Sequence of chain 1.E:
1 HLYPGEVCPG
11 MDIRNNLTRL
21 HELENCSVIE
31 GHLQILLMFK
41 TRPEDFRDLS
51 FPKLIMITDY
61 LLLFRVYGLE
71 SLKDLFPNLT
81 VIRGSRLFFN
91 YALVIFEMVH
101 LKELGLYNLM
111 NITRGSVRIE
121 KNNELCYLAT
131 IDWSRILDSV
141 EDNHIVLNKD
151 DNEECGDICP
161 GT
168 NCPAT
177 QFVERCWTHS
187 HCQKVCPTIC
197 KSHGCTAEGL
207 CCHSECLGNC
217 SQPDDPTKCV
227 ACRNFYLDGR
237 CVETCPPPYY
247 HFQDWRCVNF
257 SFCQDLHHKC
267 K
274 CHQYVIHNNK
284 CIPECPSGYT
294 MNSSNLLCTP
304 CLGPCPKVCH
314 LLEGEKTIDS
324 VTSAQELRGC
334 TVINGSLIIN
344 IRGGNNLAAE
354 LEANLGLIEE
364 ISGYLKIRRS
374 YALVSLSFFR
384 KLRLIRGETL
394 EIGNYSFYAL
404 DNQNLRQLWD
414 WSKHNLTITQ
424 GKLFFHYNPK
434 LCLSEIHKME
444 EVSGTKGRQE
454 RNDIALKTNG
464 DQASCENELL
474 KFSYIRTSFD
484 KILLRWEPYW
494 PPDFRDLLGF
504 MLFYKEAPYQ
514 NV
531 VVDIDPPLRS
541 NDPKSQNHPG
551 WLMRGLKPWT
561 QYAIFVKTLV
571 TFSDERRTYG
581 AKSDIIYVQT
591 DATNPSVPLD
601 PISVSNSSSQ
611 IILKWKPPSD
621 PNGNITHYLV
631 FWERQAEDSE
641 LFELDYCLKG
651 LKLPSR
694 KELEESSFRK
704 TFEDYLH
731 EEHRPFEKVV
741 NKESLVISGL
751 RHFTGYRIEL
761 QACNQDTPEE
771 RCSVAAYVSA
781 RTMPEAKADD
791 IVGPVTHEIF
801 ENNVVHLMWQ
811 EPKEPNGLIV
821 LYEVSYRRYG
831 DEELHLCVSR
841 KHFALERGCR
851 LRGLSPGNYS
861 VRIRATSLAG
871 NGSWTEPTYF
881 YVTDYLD

Binding-site contacts:
Ligand atom C1 contacts residue THR420 of chain 1.E at 4.3 Å.
Ligand atom O7 contacts residue ASN418 of chain 1.E at 3.3 Å (h-bond).
Ligand atom O6 contacts residue THR420 of chain 1.E at 3.9 Å.
Ligand atom N2 contacts residue ASN418 of chain 1.E at 2.9 Å (h-bond).
Ligand atom O5 contacts residue ASN418 of chain 1.E at 2.4 Å (h-bond).
Ligand atom C4 contacts residue ASN418 of chain 1.E at 4.2 Å.
Ligand atom C8 contacts residue ASN418 of chain 1.E at 4.4 Å.
Ligand atom O5 contacts residue THR420 of chain 1.E at 3.3 Å (h-bond).
Ligand atom C7 contacts residue ASN418 of chain 1.E at 3.3 Å.
Ligand atom C5 contacts residue THR420 of chain 1.E at 3.5 Å.
Ligand atom C2 contacts residue ASN418 of chain 1.E at 2.4 Å.
Ligand atom C6 contacts residue LEU387 of chain 1.E at 3.9 Å (hydrophobic).
Ligand atom C5 contacts residue ASN418 of chain 1.E at 3.7 Å.
Ligand atom C3 contacts residue ASN418 of chain 1.E at 3.8 Å.
Ligand atom C1 contacts residue ASN418 of chain 1.E at 1.4 Å.
Ligand atom C6 contacts residue THR420 of chain 1.E at 3.2 Å.

The small molecule below binds the protein below.
Small molecule (SMILES): CC(=O)N[C@H]1CO[C@H](CO[C@@H]2O[C@@H](C)[C@@H](O)[C@@H](O)[C@@H]2O)[C@@H](O)[C@@H]1O